Binding-site contacts:
Ligand atom C8 contacts residue ASN616 of chain 1.B at 4.3 Å.
Ligand atom C5 contacts residue THR618 of chain 1.B at 4.1 Å.
Ligand atom C2 contacts residue ASN616 of chain 1.B at 2.4 Å.
Ligand atom C1 contacts residue THR618 of chain 1.B at 4.1 Å.
Ligand atom O7 contacts residue ARG646 of chain 1.B at 3.9 Å.
Ligand atom C5 contacts residue ASN616 of chain 1.B at 3.7 Å.
Ligand atom C1 contacts residue ASN616 of chain 1.B at 1.4 Å.
Ligand atom O5 contacts residue ASN616 of chain 1.B at 2.4 Å (h-bond).
Ligand atom C6 contacts residue THR618 of chain 1.B at 4.5 Å.
Ligand atom C3 contacts residue ASN616 of chain 1.B at 3.8 Å.
Ligand atom C7 contacts residue ASN616 of chain 1.B at 3.8 Å.
Ligand atom C4 contacts residue ASN616 of chain 1.B at 4.2 Å.
Ligand atom O5 contacts residue THR618 of chain 1.B at 3.7 Å.
Ligand atom N2 contacts residue ASN616 of chain 1.B at 2.9 Å (h-bond).

This small molecule binds to this protein.
Small molecule (SMILES): CC(=O)N[C@@H]1[C@@H](O)[C@H](O)[C@@H](CO)O[C@H]1O

Sequence of chain 1.B:
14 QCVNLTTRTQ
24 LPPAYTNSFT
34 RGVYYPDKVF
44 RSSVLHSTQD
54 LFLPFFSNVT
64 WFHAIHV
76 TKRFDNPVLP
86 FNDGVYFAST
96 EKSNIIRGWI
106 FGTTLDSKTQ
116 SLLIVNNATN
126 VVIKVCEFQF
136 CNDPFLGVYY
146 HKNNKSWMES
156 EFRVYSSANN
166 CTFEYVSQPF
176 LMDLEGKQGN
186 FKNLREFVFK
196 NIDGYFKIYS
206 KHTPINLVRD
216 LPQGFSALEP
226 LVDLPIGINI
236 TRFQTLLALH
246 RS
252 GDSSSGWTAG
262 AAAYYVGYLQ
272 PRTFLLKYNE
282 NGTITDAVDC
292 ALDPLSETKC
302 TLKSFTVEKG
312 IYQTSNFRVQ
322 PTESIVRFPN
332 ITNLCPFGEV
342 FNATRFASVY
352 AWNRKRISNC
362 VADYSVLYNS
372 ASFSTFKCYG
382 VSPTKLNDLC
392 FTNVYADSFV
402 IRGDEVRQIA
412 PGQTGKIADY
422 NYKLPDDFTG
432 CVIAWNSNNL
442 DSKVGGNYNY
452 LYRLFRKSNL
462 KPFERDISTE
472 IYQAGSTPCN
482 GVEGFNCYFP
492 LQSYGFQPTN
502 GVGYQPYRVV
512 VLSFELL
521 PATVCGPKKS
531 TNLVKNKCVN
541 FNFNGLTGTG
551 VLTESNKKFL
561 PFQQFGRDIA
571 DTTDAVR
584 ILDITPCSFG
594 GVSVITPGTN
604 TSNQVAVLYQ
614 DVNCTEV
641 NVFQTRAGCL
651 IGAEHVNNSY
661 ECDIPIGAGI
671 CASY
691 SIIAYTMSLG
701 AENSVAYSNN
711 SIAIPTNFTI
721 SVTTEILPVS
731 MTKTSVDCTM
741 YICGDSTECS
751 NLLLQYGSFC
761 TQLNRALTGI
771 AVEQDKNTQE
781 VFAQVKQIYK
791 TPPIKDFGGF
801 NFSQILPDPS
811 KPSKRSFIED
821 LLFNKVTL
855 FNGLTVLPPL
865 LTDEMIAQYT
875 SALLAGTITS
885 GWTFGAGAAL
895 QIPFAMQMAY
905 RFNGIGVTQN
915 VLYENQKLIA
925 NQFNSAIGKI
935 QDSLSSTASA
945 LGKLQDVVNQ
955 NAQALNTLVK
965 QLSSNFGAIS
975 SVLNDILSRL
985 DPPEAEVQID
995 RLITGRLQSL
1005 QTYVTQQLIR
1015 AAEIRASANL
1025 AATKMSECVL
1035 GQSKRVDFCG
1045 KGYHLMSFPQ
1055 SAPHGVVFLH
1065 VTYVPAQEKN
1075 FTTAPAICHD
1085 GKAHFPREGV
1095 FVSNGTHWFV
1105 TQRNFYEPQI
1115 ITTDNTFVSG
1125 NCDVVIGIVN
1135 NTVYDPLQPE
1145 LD